Sequence of chain 2.A:
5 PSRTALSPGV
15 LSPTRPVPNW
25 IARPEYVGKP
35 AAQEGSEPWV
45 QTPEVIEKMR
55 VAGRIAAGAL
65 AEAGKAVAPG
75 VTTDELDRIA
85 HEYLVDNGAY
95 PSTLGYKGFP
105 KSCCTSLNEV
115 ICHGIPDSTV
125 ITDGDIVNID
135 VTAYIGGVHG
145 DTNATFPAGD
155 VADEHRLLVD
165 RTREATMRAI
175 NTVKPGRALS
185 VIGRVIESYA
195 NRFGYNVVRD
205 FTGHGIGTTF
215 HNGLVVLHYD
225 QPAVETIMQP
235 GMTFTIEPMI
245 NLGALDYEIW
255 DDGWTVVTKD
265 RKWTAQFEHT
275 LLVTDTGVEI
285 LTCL

The protein below binds the small molecule below.
Small molecule (SMILES): Nc1nnc(SCc2ccc(Cl)cc2Cl)[nH]1

Binding-site contacts:
Ligand atom C7 contacts residue THR97 of chain 2.A at 3.7 Å.
Ligand atom N4 contacts residue GLU272 of chain 2.A at 3.0 Å (salt-bridge).
Ligand atom C8 contacts residue NI1 of chain 2.C at 3.1 Å.
Ligand atom S contacts residue ASP134 of chain 2.A at 3.4 Å (salt-bridge).
Ligand atom N3 contacts residue GLU241 of chain 2.A at 3.3 Å (salt-bridge).
Ligand atom N3 contacts residue HIS215 of chain 2.A at 3.0 Å.
Ligand atom CL2 contacts residue TYR30 of chain 2.A at 3.2 Å.
Ligand atom N1 contacts residue HIS117 of chain 2.A at 3.0 Å (h-bond).
Ligand atom CL2 contacts residue TYR100 of chain 2.A at 3.5 Å.
Ligand atom C1 contacts residue PHE214 of chain 2.A at 3.6 Å (hydrophobic).
Ligand atom N2 contacts residue GLU241 of chain 2.A at 3.0 Å (salt-bridge).
Ligand atom C7 contacts residue THR136 of chain 2.A at 3.5 Å.
Ligand atom C5 contacts residue PHE214 of chain 2.A at 3.7 Å (hydrophobic).
Ligand atom C9 contacts residue ASP134 of chain 2.A at 3.3 Å.
Ligand atom N2 contacts residue HIS208 of chain 2.A at 3.2 Å (h-bond).
Ligand atom CL2 contacts residue SER96 of chain 2.A at 3.6 Å.
Ligand atom CL2 contacts residue PHE214 of chain 2.A at 3.4 Å.
Ligand atom S contacts residue CYS108 of chain 2.A at 3.6 Å.
Ligand atom C4 contacts residue HIS117 of chain 2.A at 3.5 Å.
Ligand atom N4 contacts residue ASP145 of chain 2.A at 3.1 Å (salt-bridge).
Ligand atom N3 contacts residue NI1 of chain 2.C at 3.5 Å (h-bond).
Ligand atom CL1 contacts residue TYR100 of chain 2.A at 3.5 Å.
Ligand atom N4 contacts residue NI1 of chain 2.B at 2.0 Å (h-bond).
Ligand atom N4 contacts residue ASP134 of chain 2.A at 2.9 Å (salt-bridge).
Ligand atom C7 contacts residue PHE214 of chain 2.A at 3.4 Å (hydrophobic).
Ligand atom N3 contacts residue HIS208 of chain 2.A at 3.4 Å (h-bond).
Ligand atom N2 contacts residue NI1 of chain 2.B at 2.9 Å (h-bond).
Ligand atom N2 contacts residue PHE214 of chain 2.A at 3.6 Å.
Ligand atom C6 contacts residue PHE214 of chain 2.A at 3.6 Å (hydrophobic).
Ligand atom N2 contacts residue ASP145 of chain 2.A at 3.2 Å (salt-bridge).
Ligand atom N2 contacts residue NI1 of chain 2.C at 2.0 Å (h-bond).
Ligand atom C6 contacts residue THR136 of chain 2.A at 3.7 Å.
Ligand atom C8 contacts residue GLU241 of chain 2.A at 3.4 Å.
Ligand atom C6 contacts residue THR97 of chain 2.A at 3.3 Å.
Ligand atom C5 contacts residue TYR100 of chain 2.A at 3.5 Å (hydrophobic).
Ligand atom N2 contacts residue GLU272 of chain 2.A at 3.0 Å (salt-bridge).
Ligand atom N4 contacts residue NI1 of chain 2.C at 3.0 Å (h-bond).
Ligand atom C8 contacts residue HIS208 of chain 2.A at 3.7 Å.
Ligand atom C9 contacts residue NI1 of chain 2.B at 3.1 Å.
Ligand atom N4 contacts residue PHE214 of chain 2.A at 3.6 Å.